Binding-site contacts:
Ligand atom C57 contacts residue PHE55 of chain 1.J at 3.4 Å (hydrophobic).
Ligand atom O61 contacts residue HIS41 of chain 1.L at 2.8 Å (h-bond).
Ligand atom O49 contacts residue ARG40 of chain 1.L at 3.3 Å (salt-bridge).
Ligand atom C57 contacts residue HIS41 of chain 1.L at 3.9 Å.
Ligand atom C34 contacts residue LEU113 of chain 1.A at 3.9 Å (hydrophobic).
Ligand atom C43 contacts residue TRP25 of chain 1.A at 4.2 Å (hydrophobic).
Ligand atom C4 contacts residue HIS41 of chain 1.L at 4.0 Å.
Ligand atom C25 contacts residue MET117 of chain 1.A at 4.2 Å (hydrophobic).
Ligand atom C22 contacts residue MET117 of chain 1.A at 3.7 Å (hydrophobic).
Ligand atom O61 contacts residue LYS45 of chain 1.L at 3.7 Å.
Ligand atom C6 contacts residue ARG40 of chain 1.L at 3.7 Å.
Ligand atom O55 contacts residue ARG40 of chain 1.L at 3.6 Å.
Ligand atom C3 contacts residue LEU44 of chain 1.L at 4.0 Å (hydrophobic).
Ligand atom O5 contacts residue PHE55 of chain 1.J at 3.6 Å.
Ligand atom C19 contacts residue MET117 of chain 1.A at 4.0 Å (hydrophobic).
Ligand atom O5 contacts residue HIS41 of chain 1.L at 3.0 Å (h-bond).
Ligand atom C1 contacts residue ARG40 of chain 1.L at 3.6 Å.
Ligand atom C4 contacts residue PHE55 of chain 1.J at 4.0 Å (hydrophobic).
Ligand atom C31 contacts residue LEU113 of chain 1.A at 4.1 Å (hydrophobic).
Ligand atom C31 contacts residue ALA34 of chain 1.L at 4.2 Å (hydrophobic).
Ligand atom C57 contacts residue LEU44 of chain 1.L at 3.6 Å (hydrophobic).
Ligand atom C43 contacts residue SER30 of chain 1.L at 4.4 Å.
Ligand atom C37 contacts residue ALA34 of chain 1.L at 3.9 Å (hydrophobic).
Ligand atom C34 contacts residue ALA34 of chain 1.L at 4.2 Å (hydrophobic).
Ligand atom C25 contacts residue ILE38 of chain 1.L at 4.3 Å (hydrophobic).
Ligand atom C2 contacts residue LEU44 of chain 1.L at 4.3 Å (hydrophobic).
Ligand atom C25 contacts residue PHE37 of chain 1.L at 4.3 Å (hydrophobic).
Ligand atom O61 contacts residue PHE55 of chain 1.J at 3.6 Å.
Ligand atom O16 contacts residue HIS41 of chain 1.L at 3.4 Å (h-bond).
Ligand atom C18 contacts residue ARG40 of chain 1.L at 4.5 Å.
Ligand atom O16 contacts residue PHE55 of chain 1.J at 4.2 Å.
Ligand atom C31 contacts residue ILE38 of chain 1.L at 4.1 Å (hydrophobic).
Ligand atom C6 contacts residue HIS41 of chain 1.L at 3.8 Å.
Ligand atom C2 contacts residue ARG40 of chain 1.L at 3.5 Å.
Ligand atom O61 contacts residue LEU44 of chain 1.L at 3.7 Å.
Ligand atom C19 contacts residue HIS41 of chain 1.L at 3.9 Å.
Ligand atom C19 contacts residue PHE37 of chain 1.L at 3.8 Å (hydrophobic).
Ligand atom C4 contacts residue LEU44 of chain 1.L at 3.8 Å (hydrophobic).

Sequence of chain 1.A:
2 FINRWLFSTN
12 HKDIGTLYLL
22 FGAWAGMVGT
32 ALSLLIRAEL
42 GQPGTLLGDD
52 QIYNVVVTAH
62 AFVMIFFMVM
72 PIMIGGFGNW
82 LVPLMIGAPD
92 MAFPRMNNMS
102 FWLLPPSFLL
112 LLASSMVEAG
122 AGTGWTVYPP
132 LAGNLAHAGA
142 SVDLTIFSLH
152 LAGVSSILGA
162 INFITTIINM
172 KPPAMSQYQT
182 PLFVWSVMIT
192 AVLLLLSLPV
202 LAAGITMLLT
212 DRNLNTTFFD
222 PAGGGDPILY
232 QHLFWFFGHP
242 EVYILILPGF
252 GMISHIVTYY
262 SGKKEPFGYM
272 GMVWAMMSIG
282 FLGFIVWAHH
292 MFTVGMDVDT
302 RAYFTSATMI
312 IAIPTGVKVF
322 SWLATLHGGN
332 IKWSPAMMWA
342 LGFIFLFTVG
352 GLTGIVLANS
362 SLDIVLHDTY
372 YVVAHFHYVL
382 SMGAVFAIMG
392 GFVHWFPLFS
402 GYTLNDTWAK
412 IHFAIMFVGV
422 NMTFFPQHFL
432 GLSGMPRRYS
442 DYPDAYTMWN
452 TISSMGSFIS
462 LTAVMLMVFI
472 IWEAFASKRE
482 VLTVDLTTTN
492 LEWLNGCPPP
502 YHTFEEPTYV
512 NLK

Sequence of chain 1.L:
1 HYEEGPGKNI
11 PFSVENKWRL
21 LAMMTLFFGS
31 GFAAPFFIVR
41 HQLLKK

The protein below binds the small molecule below.
Small molecule (SMILES): CCCCCCCCCCO[C@@H]1O[C@H](CO)[C@@H](O[C@H]2O[C@H](CO)[C@@H](O)[C@H](O)[C@H]2O)[C@H](O)[C@H]1O

Sequence of chain 1.J:
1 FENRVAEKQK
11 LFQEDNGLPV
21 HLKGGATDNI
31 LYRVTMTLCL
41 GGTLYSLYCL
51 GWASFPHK